Sequence of chain 1.A:
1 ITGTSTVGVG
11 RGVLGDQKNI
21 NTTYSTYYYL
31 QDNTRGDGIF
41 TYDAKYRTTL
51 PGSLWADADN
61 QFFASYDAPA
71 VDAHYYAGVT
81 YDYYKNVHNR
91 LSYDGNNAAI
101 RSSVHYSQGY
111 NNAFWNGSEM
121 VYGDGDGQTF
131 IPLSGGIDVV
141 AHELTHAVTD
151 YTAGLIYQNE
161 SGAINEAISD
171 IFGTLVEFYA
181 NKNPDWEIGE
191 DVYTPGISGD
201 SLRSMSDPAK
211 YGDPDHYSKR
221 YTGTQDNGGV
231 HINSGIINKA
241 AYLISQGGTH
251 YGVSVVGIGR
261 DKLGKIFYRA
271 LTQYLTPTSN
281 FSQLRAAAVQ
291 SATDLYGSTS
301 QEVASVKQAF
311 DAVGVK

A small-molecule ligand and the protein it binds are described below.
Small molecule (SMILES): CC(C)[C@H](N)C(=O)O

Binding-site contacts:
Ligand atom O contacts residue LEU202 of chain 1.A at 4.2 Å.
Ligand atom CA contacts residue ASN112 of chain 1.A at 3.8 Å.
Ligand atom CG2 contacts residue ILE188 of chain 1.A at 4.2 Å (hydrophobic).
Ligand atom CA contacts residue ALA113 of chain 1.A at 4.2 Å (hydrophobic).
Ligand atom O contacts residue ARG203 of chain 1.A at 2.9 Å (salt-bridge).
Ligand atom CG2 contacts residue LYS1 of chain 1.C at 4.3 Å.
Ligand atom CB contacts residue LEU202 of chain 1.A at 4.4 Å (hydrophobic).
Ligand atom C contacts residue HIS231 of chain 1.A at 4.2 Å.
Ligand atom O contacts residue HIS231 of chain 1.A at 3.7 Å.
Ligand atom N contacts residue ASN112 of chain 1.A at 2.7 Å (h-bond).
Ligand atom C contacts residue LYS1 of chain 1.C at 1.3 Å.
Ligand atom N contacts residue GLU143 of chain 1.A at 2.9 Å (salt-bridge).
Ligand atom CB contacts residue VAL139 of chain 1.A at 4.4 Å (hydrophobic).
Ligand atom CB contacts residue GLU143 of chain 1.A at 3.6 Å.
Ligand atom CA contacts residue LYS1 of chain 1.C at 2.5 Å.
Ligand atom N contacts residue LYS1 of chain 1.C at 2.7 Å (salt-bridge).
Ligand atom C contacts residue ARG203 of chain 1.A at 4.0 Å.
Ligand atom CG2 contacts residue VAL139 of chain 1.A at 4.4 Å (hydrophobic).
Ligand atom O contacts residue HIS142 of chain 1.A at 4.3 Å.
Ligand atom CG1 contacts residue LEU133 of chain 1.A at 4.1 Å (hydrophobic).
Ligand atom CG1 contacts residue LYS1 of chain 1.C at 3.4 Å.
Ligand atom CG2 contacts residue GLU143 of chain 1.A at 4.4 Å.
Ligand atom N contacts residue ALA113 of chain 1.A at 2.8 Å (h-bond).
Ligand atom CG2 contacts residue HIS142 of chain 1.A at 4.2 Å.
Ligand atom C contacts residue ASN112 of chain 1.A at 4.1 Å.
Ligand atom CB contacts residue ASN112 of chain 1.A at 4.4 Å.
Ligand atom CG1 contacts residue ASN112 of chain 1.A at 4.0 Å.
Ligand atom CG1 contacts residue LEU202 of chain 1.A at 3.5 Å (hydrophobic).
Ligand atom CG2 contacts residue LEU202 of chain 1.A at 4.0 Å (hydrophobic).
Ligand atom O contacts residue LYS1 of chain 1.C at 2.2 Å (salt-bridge).
Ligand atom CA contacts residue HIS142 of chain 1.A at 4.2 Å.
Ligand atom C contacts residue LEU202 of chain 1.A at 4.4 Å (hydrophobic).
Ligand atom CG2 contacts residue ARG203 of chain 1.A at 3.6 Å.
Ligand atom CA contacts residue GLU143 of chain 1.A at 3.2 Å.
Ligand atom CB contacts residue LYS1 of chain 1.C at 3.5 Å.